Binding-site contacts:
Ligand atom O15 contacts residue VAL49 of chain 1.B at 3.8 Å.
Ligand atom O11 contacts residue MET116 of chain 1.B at 3.8 Å.
Ligand atom C6 contacts residue TYR119 of chain 1.B at 3.4 Å (hydrophobic).
Ligand atom N9 contacts residue LEU117 of chain 1.B at 2.5 Å (h-bond).
Ligand atom C8 contacts residue LEU117 of chain 1.B at 3.5 Å (hydrophobic).
Ligand atom O11 contacts residue LEU117 of chain 1.B at 3.0 Å (h-bond).
Ligand atom C21 contacts residue PHE114 of chain 1.B at 3.5 Å (hydrophobic).
Ligand atom C19 contacts residue VAL182 of chain 1.B at 3.8 Å (hydrophobic).
Ligand atom C20 contacts residue PHE114 of chain 1.B at 3.9 Å (hydrophobic).
Ligand atom C14 contacts residue LEU170 of chain 1.B at 4.0 Å (hydrophobic).
Ligand atom C27 contacts residue PHE46 of chain 1.B at 3.8 Å (hydrophobic).
Ligand atom C24 contacts residue LYS64 of chain 1.B at 4.0 Å.
Ligand atom O25 contacts residue LYS64 of chain 1.B at 3.4 Å.
Ligand atom C13 contacts residue ILE41 of chain 1.B at 3.9 Å (hydrophobic).
Ligand atom CL2 contacts residue GLU115 of chain 1.B at 3.1 Å.
Ligand atom CL2 contacts residue PHE114 of chain 1.B at 3.6 Å.
Ligand atom C10 contacts residue LEU117 of chain 1.B at 3.4 Å (hydrophobic).
Ligand atom N9 contacts residue SER118 of chain 1.B at 3.7 Å.
Ligand atom C2 contacts residue ILE41 of chain 1.B at 3.9 Å (hydrophobic).
Ligand atom C24 contacts residue VAL182 of chain 1.B at 3.9 Å (hydrophobic).
Ligand atom C10 contacts residue LEU170 of chain 1.B at 4.0 Å (hydrophobic).
Ligand atom CL2 contacts residue ALA62 of chain 1.B at 4.0 Å.
Ligand atom C12 contacts residue LEU170 of chain 1.B at 4.0 Å (hydrophobic).
Ligand atom N7 contacts residue LEU117 of chain 1.B at 3.6 Å (h-bond).
Ligand atom C21 contacts residue VAL182 of chain 1.B at 3.9 Å (hydrophobic).
Ligand atom N9 contacts residue MET116 of chain 1.B at 3.5 Å (h-bond).
Ligand atom C8 contacts residue SER118 of chain 1.B at 3.8 Å.
Ligand atom C4 contacts residue 1PE1 of chain 1.K at 3.9 Å.
Ligand atom O11 contacts residue LEU170 of chain 1.B at 3.9 Å.
Ligand atom O25 contacts residue ASP183 of chain 1.B at 3.3 Å.
Ligand atom N7 contacts residue 1PE1 of chain 1.K at 4.0 Å.
Ligand atom O26 contacts residue VAL49 of chain 1.B at 4.0 Å.
Ligand atom C20 contacts residue VAL182 of chain 1.B at 3.6 Å (hydrophobic).
Ligand atom CL2 contacts residue LEU117 of chain 1.B at 3.9 Å.
Ligand atom C10 contacts residue MET116 of chain 1.B at 3.9 Å (hydrophobic).
Ligand atom C27 contacts residue ASP183 of chain 1.B at 3.9 Å.
Ligand atom N7 contacts residue SER118 of chain 1.B at 3.9 Å.
Ligand atom N16 contacts residue LEU170 of chain 1.B at 3.7 Å.
Ligand atom O5 contacts residue TYR119 of chain 1.B at 3.8 Å.
Ligand atom O5 contacts residue 1PE1 of chain 1.K at 3.5 Å.

The protein below binds the small molecule below.
Small molecule (SMILES): COC(=O)c1ccc(Cl)c(NC(=O)c2cc3cnc(OC)nc3[nH]c2=O)c1

Sequence of chain 1.B:
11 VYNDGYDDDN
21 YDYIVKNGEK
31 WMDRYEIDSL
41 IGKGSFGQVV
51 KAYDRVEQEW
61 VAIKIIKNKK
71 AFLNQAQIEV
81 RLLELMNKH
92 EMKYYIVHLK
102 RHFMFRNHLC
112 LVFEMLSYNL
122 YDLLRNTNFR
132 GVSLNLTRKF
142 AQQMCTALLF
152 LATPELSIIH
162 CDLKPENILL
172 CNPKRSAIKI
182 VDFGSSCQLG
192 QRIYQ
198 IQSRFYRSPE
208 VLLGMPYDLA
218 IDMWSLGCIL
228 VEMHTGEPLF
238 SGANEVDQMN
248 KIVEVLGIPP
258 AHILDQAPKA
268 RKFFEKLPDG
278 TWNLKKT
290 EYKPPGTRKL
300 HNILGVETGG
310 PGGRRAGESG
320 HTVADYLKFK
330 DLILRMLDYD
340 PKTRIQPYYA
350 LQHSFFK